Binding-site contacts:
Ligand atom C2 contacts residue ASN12 of chain 15.I at 3.2 Å.
Ligand atom O5 contacts residue ASN12 of chain 15.I at 2.6 Å (h-bond).
Ligand atom C5 contacts residue ASN12 of chain 15.I at 4.0 Å.
Ligand atom O7 contacts residue ASN12 of chain 15.I at 3.7 Å.
Ligand atom C1 contacts residue ASN12 of chain 15.I at 2.1 Å.
Ligand atom C7 contacts residue ASN12 of chain 15.I at 3.9 Å.
Ligand atom N2 contacts residue ASN12 of chain 15.I at 3.8 Å.

This protein binds this small molecule.
Small molecule (SMILES): CC(=O)N[C@H]1[C@H](O[C@H]2[C@H](O)[C@@H](NC(C)=O)CO[C@@H]2CO)O[C@H](CO)[C@@H](O)[C@@H]1O

Sequence of chain 15.I:
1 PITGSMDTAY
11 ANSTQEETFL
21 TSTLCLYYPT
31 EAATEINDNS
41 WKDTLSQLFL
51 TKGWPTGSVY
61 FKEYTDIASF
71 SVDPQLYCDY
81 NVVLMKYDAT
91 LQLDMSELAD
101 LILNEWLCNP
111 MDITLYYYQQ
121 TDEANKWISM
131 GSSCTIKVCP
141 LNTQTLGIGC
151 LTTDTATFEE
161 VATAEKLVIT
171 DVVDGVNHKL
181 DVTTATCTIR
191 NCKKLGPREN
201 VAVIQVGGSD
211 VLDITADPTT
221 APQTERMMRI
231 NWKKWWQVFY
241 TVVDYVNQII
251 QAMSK